Sequence of chain 1.A:
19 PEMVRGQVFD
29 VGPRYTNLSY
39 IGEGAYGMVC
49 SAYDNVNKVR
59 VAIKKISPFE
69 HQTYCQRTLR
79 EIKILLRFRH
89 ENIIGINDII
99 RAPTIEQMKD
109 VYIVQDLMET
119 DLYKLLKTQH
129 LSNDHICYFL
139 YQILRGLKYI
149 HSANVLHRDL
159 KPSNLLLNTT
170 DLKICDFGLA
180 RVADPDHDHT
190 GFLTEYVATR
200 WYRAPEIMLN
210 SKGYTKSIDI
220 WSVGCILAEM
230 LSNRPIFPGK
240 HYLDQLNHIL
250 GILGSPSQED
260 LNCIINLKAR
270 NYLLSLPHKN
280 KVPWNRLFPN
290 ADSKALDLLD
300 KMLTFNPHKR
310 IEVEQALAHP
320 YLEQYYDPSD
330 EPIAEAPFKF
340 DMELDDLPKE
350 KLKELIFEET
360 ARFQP

A protein and the small-molecule ligand that binds it are described below.
Small molecule (SMILES): O=C(CN1Cc2ccc(-c3nc(NC4CCOCC4)ncc3Cl)cc2C1=O)N1CCCc2ccccc2C1

Binding-site contacts:
Ligand atom C18 contacts residue DMS1 of chain 1.E at 3.8 Å.
Ligand atom O36 contacts residue LYS62 of chain 1.A at 3.2 Å (salt-bridge).
Ligand atom C33 contacts residue TYR44 of chain 1.A at 3.7 Å (hydrophobic).
Ligand atom O23 contacts residue LYS62 of chain 1.A at 2.8 Å (salt-bridge).
Ligand atom N20 contacts residue DMS1 of chain 1.E at 3.7 Å.
Ligand atom C37 contacts residue DMS1 of chain 1.E at 3.6 Å.
Ligand atom C29 contacts residue TYR44 of chain 1.A at 3.7 Å (hydrophobic).
Ligand atom C31 contacts residue TYR44 of chain 1.A at 3.6 Å (hydrophobic).
Ligand atom C34 contacts residue ASP175 of chain 1.A at 3.4 Å.
Ligand atom C11 contacts residue LYS122 of chain 1.A at 3.6 Å.
Ligand atom C3 contacts residue ALA60 of chain 1.A at 3.6 Å (hydrophobic).
Ligand atom C26 contacts residue THR76 of chain 1.A at 3.5 Å.
Ligand atom C27 contacts residue THR76 of chain 1.A at 3.4 Å.
Ligand atom O36 contacts residue ASP175 of chain 1.A at 3.5 Å.
Ligand atom C27 contacts residue ARG75 of chain 1.A at 3.4 Å.
Ligand atom C32 contacts residue ARG75 of chain 1.A at 3.8 Å.
Ligand atom C12 contacts residue THR118 of chain 1.A at 3.8 Å.
Ligand atom O10 contacts residue LYS122 of chain 1.A at 3.5 Å.
Ligand atom C5 contacts residue MET116 of chain 1.A at 3.8 Å (hydrophobic).
Ligand atom C3 contacts residue ASP114 of chain 1.A at 3.3 Å.
Ligand atom C21 contacts residue ASP175 of chain 1.A at 3.6 Å.
Ligand atom O10 contacts residue THR118 of chain 1.A at 3.8 Å.
Ligand atom N6 contacts residue MET116 of chain 1.A at 2.9 Å (h-bond).
Ligand atom C22 contacts residue LYS62 of chain 1.A at 3.7 Å.
Ligand atom C19 contacts residue TYR44 of chain 1.A at 3.6 Å (hydrophobic).
Ligand atom C2 contacts residue LEU164 of chain 1.A at 3.7 Å (hydrophobic).
Ligand atom C33 contacts residue ARG75 of chain 1.A at 3.8 Å.
Ligand atom C8 contacts residue MET116 of chain 1.A at 3.5 Å (hydrophobic).
Ligand atom C32 contacts residue TYR44 of chain 1.A at 3.5 Å (hydrophobic).
Ligand atom O10 contacts residue GLU117 of chain 1.A at 3.7 Å.
Ligand atom C30 contacts residue TYR72 of chain 1.A at 3.8 Å (hydrophobic).
Ligand atom C28 contacts residue ARG75 of chain 1.A at 3.6 Å.
Ligand atom CL1 contacts residue GLN113 of chain 1.A at 2.9 Å.
Ligand atom C30 contacts residue TYR44 of chain 1.A at 3.5 Å (hydrophobic).
Ligand atom C19 contacts residue DMS1 of chain 1.E at 3.4 Å.
Ligand atom C11 contacts residue ASP119 of chain 1.A at 3.4 Å.
Ligand atom C7 contacts residue MET116 of chain 1.A at 3.6 Å (hydrophobic).
Ligand atom N4 contacts residue MET116 of chain 1.A at 3.1 Å (h-bond).
Ligand atom C35 contacts residue LYS62 of chain 1.A at 3.5 Å.
Ligand atom C3 contacts residue LEU164 of chain 1.A at 3.8 Å (hydrophobic).